A protein and the small-molecule ligand that binds it are described below.
Small molecule (SMILES): CC(=O)N[C@@H]1[C@@H](O)[C@H](O)[C@@H](CO)O[C@H]1O

Sequence of chain 1.O:
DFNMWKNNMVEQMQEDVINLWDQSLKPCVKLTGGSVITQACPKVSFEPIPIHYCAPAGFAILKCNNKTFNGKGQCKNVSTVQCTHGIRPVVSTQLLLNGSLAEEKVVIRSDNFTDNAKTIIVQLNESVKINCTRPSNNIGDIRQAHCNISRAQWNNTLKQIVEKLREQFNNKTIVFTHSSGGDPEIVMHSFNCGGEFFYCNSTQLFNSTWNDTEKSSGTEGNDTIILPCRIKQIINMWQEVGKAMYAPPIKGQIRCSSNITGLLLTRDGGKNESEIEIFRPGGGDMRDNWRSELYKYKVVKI

Binding-site contacts:
Ligand atom C7 contacts residue ASN207 of chain 1.O at 3.9 Å.
Ligand atom C5 contacts residue THR209 of chain 1.O at 4.3 Å.
Ligand atom C2 contacts residue ASN207 of chain 1.O at 2.6 Å.
Ligand atom C6 contacts residue NAG1 of chain 1.VA at 3.9 Å.
Ligand atom C8 contacts residue VAL193 of chain 1.O at 4.4 Å (hydrophobic).
Ligand atom O5 contacts residue THR209 of chain 1.O at 4.3 Å.
Ligand atom C3 contacts residue ASN207 of chain 1.O at 3.9 Å.
Ligand atom C2 contacts residue THR209 of chain 1.O at 4.3 Å.
Ligand atom C4 contacts residue ASN207 of chain 1.O at 4.2 Å.
Ligand atom N2 contacts residue THR209 of chain 1.O at 4.3 Å.
Ligand atom O6 contacts residue GLN210 of chain 1.O at 4.3 Å.
Ligand atom O6 contacts residue NAG1 of chain 1.VA at 3.1 Å (h-bond).
Ligand atom N2 contacts residue ASN207 of chain 1.O at 3.1 Å (h-bond).
Ligand atom O5 contacts residue ASN207 of chain 1.O at 2.2 Å (h-bond).
Ligand atom C1 contacts residue ASN207 of chain 1.O at 1.4 Å.
Ligand atom C5 contacts residue ASN207 of chain 1.O at 3.5 Å.
Ligand atom C1 contacts residue THR209 of chain 1.O at 3.6 Å.
Ligand atom C8 contacts residue MET194 of chain 1.O at 4.4 Å (hydrophobic).
Ligand atom O7 contacts residue ASN207 of chain 1.O at 4.3 Å.